Sequence of chain 2.A:
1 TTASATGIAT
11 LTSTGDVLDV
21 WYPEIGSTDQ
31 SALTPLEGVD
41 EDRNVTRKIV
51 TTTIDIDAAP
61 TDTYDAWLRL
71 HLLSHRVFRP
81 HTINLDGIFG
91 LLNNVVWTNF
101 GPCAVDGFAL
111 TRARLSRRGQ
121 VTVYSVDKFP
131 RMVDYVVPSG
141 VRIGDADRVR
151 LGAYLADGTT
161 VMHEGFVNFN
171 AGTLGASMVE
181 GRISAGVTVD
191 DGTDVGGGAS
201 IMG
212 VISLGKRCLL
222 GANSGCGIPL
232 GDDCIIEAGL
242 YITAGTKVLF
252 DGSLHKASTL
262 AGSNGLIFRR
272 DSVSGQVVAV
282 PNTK

Binding-site contacts:
Ligand atom CB contacts residue GLU180 of chain 2.A at 3.1 Å.
Ligand atom C contacts residue ALA185 of chain 1.A at 4.0 Å (hydrophobic).
Ligand atom C6 contacts residue ASN168 of chain 1.A at 3.8 Å.
Ligand atom CB contacts residue MET162 of chain 2.A at 4.2 Å (hydrophobic).
Ligand atom O72 contacts residue ARG142 of chain 2.A at 3.1 Å (salt-bridge).
Ligand atom O contacts residue ASN168 of chain 1.A at 3.3 Å (h-bond).
Ligand atom C6 contacts residue PHE89 of chain 1.A at 4.0 Å (hydrophobic).
Ligand atom OXT contacts residue ASN168 of chain 1.A at 3.0 Å (h-bond).
Ligand atom O71 contacts residue ARG150 of chain 1.A at 3.1 Å (salt-bridge).
Ligand atom O71 contacts residue PHE129 of chain 1.A at 4.5 Å.
Ligand atom C4 contacts residue ASN168 of chain 1.A at 4.3 Å.
Ligand atom C5 contacts residue MET162 of chain 2.A at 3.8 Å (hydrophobic).
Ligand atom CA contacts residue GLU180 of chain 2.A at 3.3 Å.
Ligand atom C contacts residue SER184 of chain 1.A at 3.7 Å.
Ligand atom C6 contacts residue PHE169 of chain 1.A at 4.5 Å (hydrophobic).
Ligand atom C5 contacts residue ARG150 of chain 1.A at 3.9 Å.
Ligand atom O72 contacts residue MET162 of chain 2.A at 4.1 Å.
Ligand atom C7 contacts residue PHE89 of chain 1.A at 4.0 Å (hydrophobic).
Ligand atom OXT contacts residue ALA185 of chain 1.A at 2.9 Å (h-bond).
Ligand atom O contacts residue ALA185 of chain 1.A at 4.2 Å.
Ligand atom C7 contacts residue MET162 of chain 2.A at 4.1 Å (hydrophobic).
Ligand atom C contacts residue GLU180 of chain 2.A at 4.2 Å.
Ligand atom O contacts residue PHE166 of chain 1.A at 3.5 Å.
Ligand atom O contacts residue SER184 of chain 1.A at 3.6 Å.
Ligand atom O71 contacts residue MET162 of chain 2.A at 4.2 Å.
Ligand atom C5 contacts residue ASN168 of chain 1.A at 3.1 Å.
Ligand atom C7 contacts residue ARG142 of chain 2.A at 3.8 Å.
Ligand atom CA contacts residue SER184 of chain 1.A at 4.5 Å.
Ligand atom CA contacts residue ASN168 of chain 1.A at 4.3 Å.
Ligand atom O71 contacts residue ARG142 of chain 2.A at 3.1 Å (salt-bridge).
Ligand atom C6 contacts residue ARG150 of chain 1.A at 3.4 Å.
Ligand atom O72 contacts residue MET178 of chain 2.A at 3.8 Å.
Ligand atom OXT contacts residue SER184 of chain 1.A at 3.4 Å.
Ligand atom O71 contacts residue PHE89 of chain 1.A at 3.6 Å.
Ligand atom O contacts residue GLU180 of chain 2.A at 4.3 Å.
Ligand atom C contacts residue ASN168 of chain 1.A at 3.2 Å.
Ligand atom CB contacts residue ASN168 of chain 1.A at 4.4 Å.
Ligand atom C7 contacts residue ARG150 of chain 1.A at 3.7 Å.

This protein binds this small molecule.
Small molecule (SMILES): N[C@@H](CCCCC(=O)O)C(=O)O

Sequence of chain 1.A:
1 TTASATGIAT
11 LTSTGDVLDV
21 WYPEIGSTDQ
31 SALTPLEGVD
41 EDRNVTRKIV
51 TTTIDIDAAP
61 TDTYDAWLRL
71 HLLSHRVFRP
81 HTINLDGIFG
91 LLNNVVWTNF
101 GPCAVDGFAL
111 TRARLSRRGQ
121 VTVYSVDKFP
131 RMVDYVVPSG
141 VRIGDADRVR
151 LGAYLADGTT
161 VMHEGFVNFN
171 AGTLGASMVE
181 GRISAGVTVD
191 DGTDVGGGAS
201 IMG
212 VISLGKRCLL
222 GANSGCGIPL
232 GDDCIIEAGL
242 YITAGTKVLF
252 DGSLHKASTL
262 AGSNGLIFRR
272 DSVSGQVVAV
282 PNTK